Binding-site contacts:
Ligand atom C6 contacts residue HIS1101 of chain 1.C at 4.2 Å.
Ligand atom O5 contacts residue HIS1101 of chain 1.C at 4.4 Å.
Ligand atom C4 contacts residue ASN1098 of chain 1.C at 4.2 Å.
Ligand atom C5 contacts residue HIS1101 of chain 1.C at 3.5 Å.
Ligand atom C5 contacts residue PHE1103 of chain 1.C at 3.8 Å (hydrophobic).
Ligand atom O6 contacts residue HIS1101 of chain 1.C at 3.5 Å.
Ligand atom C8 contacts residue HIS1101 of chain 1.C at 3.9 Å.
Ligand atom C1 contacts residue THR1100 of chain 1.C at 4.2 Å.
Ligand atom O7 contacts residue HIS1101 of chain 1.C at 3.3 Å (h-bond).
Ligand atom C1 contacts residue ASN1098 of chain 1.C at 1.4 Å.
Ligand atom N2 contacts residue ASN1098 of chain 1.C at 2.8 Å (h-bond).
Ligand atom O6 contacts residue PHE1103 of chain 1.C at 3.5 Å.
Ligand atom N2 contacts residue THR1100 of chain 1.C at 3.2 Å (h-bond).
Ligand atom O6 contacts residue ILE1114 of chain 1.C at 4.0 Å.
Ligand atom C1 contacts residue HIS1101 of chain 1.C at 4.4 Å.
Ligand atom C5 contacts residue ASN1098 of chain 1.C at 3.6 Å.
Ligand atom C3 contacts residue THR1100 of chain 1.C at 4.0 Å.
Ligand atom C3 contacts residue ASN1098 of chain 1.C at 3.8 Å.
Ligand atom C2 contacts residue ASN1098 of chain 1.C at 2.4 Å.
Ligand atom C7 contacts residue THR1100 of chain 1.C at 3.9 Å.
Ligand atom C1 contacts residue PHE1103 of chain 1.C at 4.2 Å (hydrophobic).
Ligand atom O5 contacts residue PHE1103 of chain 1.C at 3.5 Å.
Ligand atom C7 contacts residue ASN1098 of chain 1.C at 3.2 Å.
Ligand atom C3 contacts residue HIS1101 of chain 1.C at 4.2 Å.
Ligand atom C2 contacts residue THR1100 of chain 1.C at 4.1 Å.
Ligand atom C8 contacts residue THR1100 of chain 1.C at 3.5 Å.
Ligand atom C8 contacts residue ASN1098 of chain 1.C at 3.4 Å.
Ligand atom C6 contacts residue PHE1103 of chain 1.C at 3.5 Å (hydrophobic).
Ligand atom O4 contacts residue HIS1101 of chain 1.C at 3.8 Å.
Ligand atom C4 contacts residue HIS1101 of chain 1.C at 4.0 Å.
Ligand atom O5 contacts residue ASN1098 of chain 1.C at 2.4 Å (h-bond).
Ligand atom C7 contacts residue HIS1101 of chain 1.C at 3.7 Å.
Ligand atom O7 contacts residue ASN1098 of chain 1.C at 3.3 Å (h-bond).

This small molecule binds to this protein.
Small molecule (SMILES): CC(=O)N[C@H]1[C@H](O[C@H]2[C@H](O)[C@@H](NC(C)=O)CO[C@@H]2CO)O[C@H](CO)[C@@H](O)[C@@H]1O

Sequence of chain 1.C:
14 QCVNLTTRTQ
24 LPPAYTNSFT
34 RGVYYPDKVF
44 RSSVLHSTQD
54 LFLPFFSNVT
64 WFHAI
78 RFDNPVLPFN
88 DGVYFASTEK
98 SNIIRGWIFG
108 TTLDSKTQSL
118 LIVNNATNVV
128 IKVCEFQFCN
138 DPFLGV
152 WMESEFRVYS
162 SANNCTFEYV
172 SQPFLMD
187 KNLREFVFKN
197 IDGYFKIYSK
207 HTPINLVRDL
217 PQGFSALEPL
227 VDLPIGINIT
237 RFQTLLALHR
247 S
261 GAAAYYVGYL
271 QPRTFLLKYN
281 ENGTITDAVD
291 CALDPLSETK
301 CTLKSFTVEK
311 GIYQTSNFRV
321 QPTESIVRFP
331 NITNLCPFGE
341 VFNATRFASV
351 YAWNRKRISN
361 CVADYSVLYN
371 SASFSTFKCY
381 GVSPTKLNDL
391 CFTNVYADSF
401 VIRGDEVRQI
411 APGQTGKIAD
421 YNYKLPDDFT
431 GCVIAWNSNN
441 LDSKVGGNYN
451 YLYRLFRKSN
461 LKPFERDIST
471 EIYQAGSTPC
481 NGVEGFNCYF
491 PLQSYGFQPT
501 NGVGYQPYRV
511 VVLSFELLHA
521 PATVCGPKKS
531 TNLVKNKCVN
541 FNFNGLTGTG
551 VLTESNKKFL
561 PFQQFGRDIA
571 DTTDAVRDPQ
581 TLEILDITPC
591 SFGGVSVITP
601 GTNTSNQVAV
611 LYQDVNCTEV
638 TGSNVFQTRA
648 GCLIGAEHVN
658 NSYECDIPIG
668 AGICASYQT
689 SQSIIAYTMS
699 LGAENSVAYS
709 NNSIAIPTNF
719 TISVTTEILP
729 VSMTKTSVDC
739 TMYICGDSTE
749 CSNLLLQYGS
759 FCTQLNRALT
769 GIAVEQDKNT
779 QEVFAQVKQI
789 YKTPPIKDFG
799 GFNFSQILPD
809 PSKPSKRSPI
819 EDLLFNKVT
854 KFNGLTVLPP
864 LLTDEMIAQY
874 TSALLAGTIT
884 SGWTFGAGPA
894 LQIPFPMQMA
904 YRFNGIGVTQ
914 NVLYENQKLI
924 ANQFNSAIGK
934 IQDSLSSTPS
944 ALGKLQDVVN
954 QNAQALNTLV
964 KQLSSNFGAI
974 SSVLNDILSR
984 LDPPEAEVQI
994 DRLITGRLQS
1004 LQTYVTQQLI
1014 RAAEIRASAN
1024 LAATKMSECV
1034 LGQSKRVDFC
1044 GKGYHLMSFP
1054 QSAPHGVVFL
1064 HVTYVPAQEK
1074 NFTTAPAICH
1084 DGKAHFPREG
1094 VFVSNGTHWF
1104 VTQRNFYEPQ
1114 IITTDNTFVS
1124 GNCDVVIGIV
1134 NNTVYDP